Sequence of chain 1.E:
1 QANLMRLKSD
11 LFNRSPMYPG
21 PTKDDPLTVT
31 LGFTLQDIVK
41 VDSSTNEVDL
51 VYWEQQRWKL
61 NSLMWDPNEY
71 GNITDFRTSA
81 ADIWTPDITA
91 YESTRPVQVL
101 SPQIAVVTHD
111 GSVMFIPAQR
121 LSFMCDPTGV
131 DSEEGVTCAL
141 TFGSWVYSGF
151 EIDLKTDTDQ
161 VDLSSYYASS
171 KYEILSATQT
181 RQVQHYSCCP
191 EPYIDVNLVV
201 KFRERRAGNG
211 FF

Binding-site contacts:
Ligand atom CG contacts residue ILE116 of chain 1.A at 4.1 Å (hydrophobic).
Ligand atom CD1 contacts residue TRP145 of chain 1.E at 3.6 Å (hydrophobic).
Ligand atom NZ contacts residue TRP145 of chain 1.E at 3.1 Å (h-bond).
Ligand atom CA contacts residue TYR91 of chain 1.E at 3.8 Å (hydrophobic).
Ligand atom NE1 contacts residue CYS189 of chain 1.E at 3.6 Å.
Ligand atom CD2 contacts residue TRP145 of chain 1.E at 3.6 Å (hydrophobic).
Ligand atom CZ3 contacts residue ILE104 of chain 1.A at 3.5 Å (hydrophobic).
Ligand atom CE3 contacts residue TRP145 of chain 1.E at 3.5 Å (hydrophobic).
Ligand atom NZ contacts residue TYR91 of chain 1.E at 2.7 Å (h-bond).
Ligand atom NE1 contacts residue MET114 of chain 1.A at 4.0 Å.
Ligand atom CZ3 contacts residue ILE116 of chain 1.A at 3.6 Å (hydrophobic).
Ligand atom OH contacts residue VAL146 of chain 1.E at 4.0 Å.
Ligand atom CZ2 contacts residue VAL146 of chain 1.E at 3.7 Å (hydrophobic).
Ligand atom NZ contacts residue TYR186 of chain 1.E at 3.9 Å.
Ligand atom CD1 contacts residue CYS189 of chain 1.E at 3.7 Å (hydrophobic).
Ligand atom OH contacts residue ILE116 of chain 1.A at 2.9 Å (h-bond).
Ligand atom CZ2 contacts residue VAL106 of chain 1.A at 3.5 Å (hydrophobic).
Ligand atom CB contacts residue TRP145 of chain 1.E at 3.9 Å (hydrophobic).
Ligand atom CD2 contacts residue ILE116 of chain 1.A at 4.0 Å (hydrophobic).
Ligand atom CD1 contacts residue CYS188 of chain 1.E at 3.3 Å (hydrophobic).
Ligand atom CH2 contacts residue ILE104 of chain 1.A at 3.5 Å (hydrophobic).
Ligand atom CE3 contacts residue VAL146 of chain 1.E at 4.1 Å (hydrophobic).
Ligand atom CD1 contacts residue TYR193 of chain 1.E at 3.5 Å (hydrophobic).
Ligand atom NE1 contacts residue CYS188 of chain 1.E at 3.9 Å.
Ligand atom CG contacts residue CYS188 of chain 1.E at 3.9 Å (hydrophobic).
Ligand atom OH contacts residue ILE104 of chain 1.A at 2.7 Å (h-bond).
Ligand atom CE3 contacts residue ILE116 of chain 1.A at 3.5 Å (hydrophobic).
Ligand atom CH2 contacts residue VAL106 of chain 1.A at 3.9 Å (hydrophobic).
Ligand atom CZ2 contacts residue MET114 of chain 1.A at 3.6 Å (hydrophobic).
Ligand atom CE2 contacts residue MET114 of chain 1.A at 3.7 Å (hydrophobic).
Ligand atom CA contacts residue TRP145 of chain 1.E at 3.4 Å (hydrophobic).
Ligand atom CZ3 contacts residue VAL146 of chain 1.E at 3.6 Å (hydrophobic).
Ligand atom CZ3 contacts residue TRP145 of chain 1.E at 4.1 Å (hydrophobic).
Ligand atom CH2 contacts residue VAL146 of chain 1.E at 3.4 Å (hydrophobic).
Ligand atom NE1 contacts residue TRP145 of chain 1.E at 3.8 Å.
Ligand atom CE2 contacts residue VAL146 of chain 1.E at 3.9 Å (hydrophobic).
Ligand atom NE1 contacts residue TYR193 of chain 1.E at 3.0 Å (h-bond).
Ligand atom OH contacts residue PHE115 of chain 1.A at 3.8 Å.
Ligand atom CG contacts residue TRP145 of chain 1.E at 3.4 Å (hydrophobic).
Ligand atom CE2 contacts residue TRP145 of chain 1.E at 3.8 Å (hydrophobic).

The small molecule below binds the protein below.
Small molecule (SMILES): NCCc1c[nH]c2ccc(O)cc12

Sequence of chain 1.A:
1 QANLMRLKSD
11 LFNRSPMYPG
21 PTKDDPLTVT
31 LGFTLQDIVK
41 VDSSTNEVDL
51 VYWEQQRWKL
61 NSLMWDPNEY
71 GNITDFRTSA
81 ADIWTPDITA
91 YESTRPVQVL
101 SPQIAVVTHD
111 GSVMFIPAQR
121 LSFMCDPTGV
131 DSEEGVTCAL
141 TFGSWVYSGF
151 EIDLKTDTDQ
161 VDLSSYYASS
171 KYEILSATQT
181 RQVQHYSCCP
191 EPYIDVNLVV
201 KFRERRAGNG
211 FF